The small molecule below binds the protein below.
Small molecule (SMILES): CC(=O)[C@@]1(O)CC[C@H]2[C@@H]3CCC4=CC(=O)CC[C@]4(C)[C@H]3CC[C@@]21C

Binding-site contacts:
Ligand atom CAK contacts residue VAL69 of chain 1.A at 4.1 Å (hydrophobic).
Ligand atom OAF contacts residue ALA91 of chain 1.A at 3.9 Å.
Ligand atom CAI contacts residue TRP24 of chain 1.A at 3.7 Å (hydrophobic).
Ligand atom CAC contacts residue THR36 of chain 1.A at 3.9 Å.
Ligand atom CAB contacts residue LEU120 of chain 1.A at 4.0 Å (hydrophobic).
Ligand atom CAG contacts residue TYR109 of chain 1.A at 3.9 Å (hydrophobic).
Ligand atom CAH contacts residue THR36 of chain 1.A at 4.2 Å.
Ligand atom CAQ contacts residue THR16 of chain 1.A at 4.0 Å.
Ligand atom CAU contacts residue ALA91 of chain 1.A at 3.8 Å (hydrophobic).
Ligand atom OAE contacts residue LEU12 of chain 1.A at 3.4 Å.
Ligand atom CAI contacts residue LEU12 of chain 1.A at 4.2 Å (hydrophobic).
Ligand atom CAC contacts residue PHE59 of chain 1.A at 4.1 Å (hydrophobic).
Ligand atom CAI contacts residue THR16 of chain 1.A at 3.5 Å.
Ligand atom CAO contacts residue TYR124 of chain 1.A at 3.8 Å (hydrophobic).
Ligand atom CAB contacts residue THR36 of chain 1.A at 4.0 Å.
Ligand atom OAD contacts residue THR43 of chain 1.A at 3.7 Å.
Ligand atom CAR contacts residue VAL71 of chain 1.A at 3.9 Å (hydrophobic).
Ligand atom CAL contacts residue TYR124 of chain 1.A at 3.2 Å (hydrophobic).
Ligand atom CAH contacts residue PHE107 of chain 1.A at 3.6 Å (hydrophobic).
Ligand atom OAE contacts residue TYR109 of chain 1.A at 4.1 Å.
Ligand atom CAC contacts residue TYR124 of chain 1.A at 3.9 Å (hydrophobic).
Ligand atom CAM contacts residue ILE64 of chain 1.A at 4.0 Å (hydrophobic).
Ligand atom CAO contacts residue VAL103 of chain 1.A at 3.9 Å (hydrophobic).
Ligand atom OAE contacts residue THR16 of chain 1.A at 3.8 Å.
Ligand atom OAE contacts residue VAL71 of chain 1.A at 4.2 Å.
Ligand atom CAQ contacts residue VAL71 of chain 1.A at 4.0 Å (hydrophobic).
Ligand atom CAL contacts residue VAL103 of chain 1.A at 4.3 Å (hydrophobic).
Ligand atom CAL contacts residue ALA91 of chain 1.A at 4.0 Å (hydrophobic).
Ligand atom OAD contacts residue TYR124 of chain 1.A at 4.2 Å.
Ligand atom CAJ contacts residue ALA91 of chain 1.A at 4.1 Å (hydrophobic).
Ligand atom CAK contacts residue ILE64 of chain 1.A at 4.2 Å (hydrophobic).
Ligand atom CAO contacts residue ALA91 of chain 1.A at 4.0 Å (hydrophobic).
Ligand atom CAM contacts residue VAL71 of chain 1.A at 4.2 Å (hydrophobic).
Ligand atom CAJ contacts residue PHE107 of chain 1.A at 3.5 Å (hydrophobic).
Ligand atom CAC contacts residue THR43 of chain 1.A at 4.1 Å.
Ligand atom CAG contacts residue VAL71 of chain 1.A at 4.0 Å (hydrophobic).
Ligand atom CAN contacts residue VAL69 of chain 1.A at 3.9 Å (hydrophobic).
Ligand atom CAG contacts residue LEU120 of chain 1.A at 3.9 Å (hydrophobic).
Ligand atom OAE contacts residue GLY13 of chain 1.A at 4.0 Å.
Ligand atom CAQ contacts residue LEU12 of chain 1.A at 3.8 Å (hydrophobic).

Sequence of chain 1.A:
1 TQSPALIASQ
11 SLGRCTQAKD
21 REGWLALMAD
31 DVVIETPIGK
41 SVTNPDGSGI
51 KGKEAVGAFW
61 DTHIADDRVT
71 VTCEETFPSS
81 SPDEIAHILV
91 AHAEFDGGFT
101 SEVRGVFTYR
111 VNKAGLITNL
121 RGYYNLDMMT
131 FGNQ